Binding-site contacts:
Ligand atom C2 contacts residue ASP124 of chain 1.D at 3.6 Å.
Ligand atom C3 contacts residue ASP124 of chain 1.D at 3.6 Å.
Ligand atom C7 contacts residue ASN129 of chain 1.D at 3.8 Å.
Ligand atom C8 contacts residue GLU349 of chain 1.D at 3.4 Å.
Ligand atom O7 contacts residue TYR81 of chain 1.D at 3.8 Å.
Ligand atom C2 contacts residue TRP138 of chain 1.D at 3.7 Å (hydrophobic).
Ligand atom O7 contacts residue ARG150 of chain 1.D at 3.0 Å (salt-bridge).
Ligand atom N2 contacts residue GLU349 of chain 1.D at 3.2 Å (salt-bridge).
Ligand atom O6 contacts residue ASP149 of chain 1.D at 3.6 Å (salt-bridge).
Ligand atom C6 contacts residue ASP124 of chain 1.D at 3.4 Å.
Ligand atom O6 contacts residue TYR120 of chain 1.D at 3.5 Å (h-bond).
Ligand atom C8 contacts residue ARG150 of chain 1.D at 3.7 Å.
Ligand atom O6 contacts residue ASP124 of chain 1.D at 2.6 Å (salt-bridge).
Ligand atom O7 contacts residue PHE86 of chain 1.D at 3.5 Å.
Ligand atom O3 contacts residue ASN338 of chain 1.D at 3.2 Å (h-bond).
Ligand atom O7 contacts residue ARG314 of chain 1.D at 3.4 Å (salt-bridge).
Ligand atom C8 contacts residue ASP124 of chain 1.D at 3.2 Å.
Ligand atom O6 contacts residue TYR351 of chain 1.D at 3.5 Å (h-bond).
Ligand atom C8 contacts residue GLU55 of chain 1.D at 3.6 Å.
Ligand atom O6 contacts residue GLU55 of chain 1.D at 3.8 Å.
Ligand atom C8 contacts residue TYR312 of chain 1.D at 3.7 Å (hydrophobic).
Ligand atom N2 contacts residue ASN338 of chain 1.D at 3.5 Å (h-bond).
Ligand atom C7 contacts residue ARG150 of chain 1.D at 3.7 Å.
Ligand atom N2 contacts residue ASP124 of chain 1.D at 3.0 Å (salt-bridge).
Ligand atom C2 contacts residue ASN129 of chain 1.D at 3.6 Å.
Ligand atom O6 contacts residue ASP137 of chain 1.D at 3.3 Å (salt-bridge).
Ligand atom C2 contacts residue TYR81 of chain 1.D at 3.5 Å (hydrophobic).
Ligand atom O3 contacts residue TYR120 of chain 1.D at 3.5 Å (h-bond).
Ligand atom O7 contacts residue ASN129 of chain 1.D at 2.8 Å (h-bond).
Ligand atom C8 contacts residue ASP149 of chain 1.D at 3.6 Å.
Ligand atom C8 contacts residue TRP125 of chain 1.D at 3.8 Å (hydrophobic).
Ligand atom O7 contacts residue ARG96 of chain 1.D at 2.9 Å (salt-bridge).
Ligand atom C7 contacts residue GLU349 of chain 1.D at 3.8 Å.
Ligand atom C1 contacts residue TRP125 of chain 1.D at 3.8 Å (hydrophobic).
Ligand atom O7 contacts residue TRP138 of chain 1.D at 3.5 Å.
Ligand atom C4 contacts residue TYR81 of chain 1.D at 3.6 Å (hydrophobic).
Ligand atom C1 contacts residue ASP124 of chain 1.D at 3.8 Å.
Ligand atom C6 contacts residue GLU55 of chain 1.D at 3.5 Å.
Ligand atom O3 contacts residue TRP138 of chain 1.D at 3.8 Å.
Ligand atom C4 contacts residue TRP138 of chain 1.D at 3.8 Å (hydrophobic).

Sequence of chain 1.D:
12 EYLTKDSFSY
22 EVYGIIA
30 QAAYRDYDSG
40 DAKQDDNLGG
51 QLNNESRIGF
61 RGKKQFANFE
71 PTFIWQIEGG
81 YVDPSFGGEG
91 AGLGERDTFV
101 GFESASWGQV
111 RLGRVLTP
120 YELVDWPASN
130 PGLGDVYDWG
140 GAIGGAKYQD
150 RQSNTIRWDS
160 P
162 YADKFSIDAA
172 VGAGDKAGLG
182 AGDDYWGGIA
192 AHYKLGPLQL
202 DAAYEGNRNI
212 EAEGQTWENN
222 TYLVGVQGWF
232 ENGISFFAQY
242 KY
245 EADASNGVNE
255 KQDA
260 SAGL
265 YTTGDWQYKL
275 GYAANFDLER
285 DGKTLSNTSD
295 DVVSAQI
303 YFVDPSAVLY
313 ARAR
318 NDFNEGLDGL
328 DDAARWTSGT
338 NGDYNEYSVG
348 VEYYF

The small molecule below binds the protein below.
Small molecule (SMILES): CC(=O)N[C@@H]1[C@@H](O)[C@H](O[C@@H]2O[C@H](CO)[C@@H](O[C@@H]3O[C@H](CO)[C@@H](O[C@@H]4O[C@H](CO)[C@@H](O[C@@H]5O[C@H](CO)[C@@H](O[C@@H]6O[C@H](CO)[C@@H](O)[C@H](O)[C@H]6NC(C)=O)[C@H](O)[C@H]5NC(C)=O)[C@H](O)[C@H]4NC(C)=O)[C@H](O)[C@H]3NC(C)=O)[C@H](O)[C@H]2NC(C)=O)[C@@H](CO)O[C@H]1O